Binding-site contacts:
Ligand atom C1 contacts residue TYR522 of chain 1.B at 4.3 Å (hydrophobic).
Ligand atom O5 contacts residue ASN520 of chain 1.B at 3.6 Å (h-bond).
Ligand atom C2 contacts residue ASN496 of chain 1.B at 2.5 Å.
Ligand atom O7 contacts residue ASN520 of chain 1.B at 4.4 Å.
Ligand atom C6 contacts residue TYR518 of chain 1.B at 3.9 Å (hydrophobic).
Ligand atom C1 contacts residue ASN520 of chain 1.B at 3.4 Å.
Ligand atom C1 contacts residue ASN496 of chain 1.B at 1.4 Å.
Ligand atom O5 contacts residue ASN496 of chain 1.B at 2.3 Å (h-bond).
Ligand atom C6 contacts residue ASN520 of chain 1.B at 3.9 Å.
Ligand atom C2 contacts residue ASN520 of chain 1.B at 4.5 Å.
Ligand atom N2 contacts residue ASN496 of chain 1.B at 3.0 Å (h-bond).
Ligand atom C7 contacts residue TYR522 of chain 1.B at 4.0 Å (hydrophobic).
Ligand atom O6 contacts residue ASN496 of chain 1.B at 4.5 Å.
Ligand atom C8 contacts residue ASN520 of chain 1.B at 4.5 Å.
Ligand atom O6 contacts residue TYR518 of chain 1.B at 3.7 Å.
Ligand atom C8 contacts residue GLU483 of chain 1.B at 4.5 Å.
Ligand atom C3 contacts residue ASN496 of chain 1.B at 3.8 Å.
Ligand atom C5 contacts residue ASN520 of chain 1.B at 3.6 Å.
Ligand atom O7 contacts residue LYS331 of chain 1.B at 3.0 Å (salt-bridge).
Ligand atom C8 contacts residue TYR518 of chain 1.B at 3.8 Å (hydrophobic).
Ligand atom C7 contacts residue ASN496 of chain 1.B at 3.6 Å.
Ligand atom C8 contacts residue TYR522 of chain 1.B at 3.6 Å (hydrophobic).
Ligand atom C5 contacts residue ASN496 of chain 1.B at 3.6 Å.
Ligand atom C4 contacts residue ASN496 of chain 1.B at 4.2 Å.
Ligand atom N2 contacts residue TYR522 of chain 1.B at 3.6 Å.
Ligand atom O7 contacts residue ASN496 of chain 1.B at 3.7 Å.
Ligand atom C7 contacts residue LYS331 of chain 1.B at 4.0 Å.
Ligand atom C8 contacts residue LYS331 of chain 1.B at 4.4 Å.

The small molecule below binds the protein below.
Small molecule (SMILES): CC(=O)N[C@H]1[C@H](O[C@H]2[C@H](O)[C@@H](NC(C)=O)CO[C@@H]2CO)O[C@H](CO)[C@@H](O)[C@@H]1O

Sequence of chain 1.B:
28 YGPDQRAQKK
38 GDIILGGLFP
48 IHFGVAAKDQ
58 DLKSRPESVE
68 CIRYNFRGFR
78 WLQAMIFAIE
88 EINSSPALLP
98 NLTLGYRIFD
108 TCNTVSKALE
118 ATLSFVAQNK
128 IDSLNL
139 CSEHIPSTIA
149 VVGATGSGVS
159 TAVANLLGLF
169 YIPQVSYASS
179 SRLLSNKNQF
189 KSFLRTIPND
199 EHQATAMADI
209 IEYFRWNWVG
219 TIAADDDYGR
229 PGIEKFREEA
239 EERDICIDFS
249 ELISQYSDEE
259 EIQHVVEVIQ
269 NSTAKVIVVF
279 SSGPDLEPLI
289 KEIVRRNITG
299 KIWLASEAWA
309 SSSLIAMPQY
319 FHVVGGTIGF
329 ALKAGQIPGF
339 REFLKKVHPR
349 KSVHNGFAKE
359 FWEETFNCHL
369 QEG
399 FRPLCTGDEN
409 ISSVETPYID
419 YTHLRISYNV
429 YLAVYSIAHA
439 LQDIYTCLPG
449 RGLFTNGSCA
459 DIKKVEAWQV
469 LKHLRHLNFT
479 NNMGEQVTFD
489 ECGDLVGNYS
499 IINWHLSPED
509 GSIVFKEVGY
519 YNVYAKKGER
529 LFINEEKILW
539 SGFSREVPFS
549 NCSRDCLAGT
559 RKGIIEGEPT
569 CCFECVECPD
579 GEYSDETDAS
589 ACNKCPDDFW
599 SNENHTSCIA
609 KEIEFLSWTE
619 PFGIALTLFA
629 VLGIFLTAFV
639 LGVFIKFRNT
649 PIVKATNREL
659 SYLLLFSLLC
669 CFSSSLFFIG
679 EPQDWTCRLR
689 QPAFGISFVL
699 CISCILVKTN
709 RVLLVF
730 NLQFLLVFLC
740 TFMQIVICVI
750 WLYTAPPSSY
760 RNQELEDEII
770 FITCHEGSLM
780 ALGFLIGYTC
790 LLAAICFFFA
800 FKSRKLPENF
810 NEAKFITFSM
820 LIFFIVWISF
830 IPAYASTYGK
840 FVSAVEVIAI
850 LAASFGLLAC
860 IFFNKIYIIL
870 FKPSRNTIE